Sequence of chain 1.G:
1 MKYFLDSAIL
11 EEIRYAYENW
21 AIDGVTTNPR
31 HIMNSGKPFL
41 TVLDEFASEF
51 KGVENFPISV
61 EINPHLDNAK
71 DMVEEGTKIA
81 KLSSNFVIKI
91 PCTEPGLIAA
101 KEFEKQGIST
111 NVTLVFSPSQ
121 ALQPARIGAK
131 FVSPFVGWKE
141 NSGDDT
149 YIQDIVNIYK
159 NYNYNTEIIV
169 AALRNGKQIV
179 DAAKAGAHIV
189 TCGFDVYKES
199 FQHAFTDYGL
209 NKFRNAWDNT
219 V

Sequence of chain 1.F:
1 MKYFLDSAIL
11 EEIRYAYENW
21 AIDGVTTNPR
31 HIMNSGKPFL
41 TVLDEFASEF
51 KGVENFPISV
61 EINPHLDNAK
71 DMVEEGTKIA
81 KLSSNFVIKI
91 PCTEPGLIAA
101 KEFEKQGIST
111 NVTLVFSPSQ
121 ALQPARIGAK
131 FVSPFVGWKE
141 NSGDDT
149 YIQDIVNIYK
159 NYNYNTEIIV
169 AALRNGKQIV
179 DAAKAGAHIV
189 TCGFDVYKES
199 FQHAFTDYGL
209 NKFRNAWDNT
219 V

This protein binds this small molecule.
Small molecule (SMILES): O=S(=O)(O)C[C@H](O)[C@@H](O)[C@@H](O)CCO

Binding-site contacts:
Ligand atom C5 contacts residue SER133 of chain 1.G at 3.5 Å.
Ligand atom O2 contacts residue TRP138 of chain 1.G at 3.2 Å (h-bond).
Ligand atom O15 contacts residue ARG172 of chain 1.G at 3.0 Å (salt-bridge).
Ligand atom O7 contacts residue THR189 of chain 1.G at 3.8 Å.
Ligand atom O1 contacts residue ASP6 of chain 1.G at 2.5 Å (salt-bridge).
Ligand atom C12 contacts residue ASP6 of chain 1.G at 3.0 Å.
Ligand atom O6 contacts residue ASN28 of chain 1.G at 2.4 Å (h-bond).
Ligand atom S13 contacts residue ARG30 of chain 1.G at 3.5 Å (salt-bridge).
Ligand atom C3 contacts residue ASP6 of chain 1.G at 3.2 Å.
Ligand atom O1 contacts residue LYS89 of chain 1.G at 3.0 Å (salt-bridge).
Ligand atom C1 contacts residue LYS89 of chain 1.G at 2.5 Å.
Ligand atom C2 contacts residue PHE135 of chain 1.G at 3.5 Å (hydrophobic).
Ligand atom O1 contacts residue HIS31 of chain 1.G at 3.9 Å.
Ligand atom O7 contacts residue ALA170 of chain 1.G at 3.3 Å (h-bond).
Ligand atom O1 contacts residue THR27 of chain 1.G at 3.8 Å.
Ligand atom C1 contacts residue ASP6 of chain 1.G at 3.7 Å.
Ligand atom S13 contacts residue ARG172 of chain 1.G at 3.3 Å (salt-bridge).
Ligand atom C4 contacts residue LYS89 of chain 1.G at 1.3 Å.
Ligand atom C2 contacts residue ASN28 of chain 1.G at 3.2 Å.
Ligand atom S13 contacts residue ASN28 of chain 1.G at 3.9 Å.
Ligand atom O1 contacts residue THR26 of chain 1.G at 3.1 Å (h-bond).
Ligand atom O7 contacts residue ASP6 of chain 1.G at 2.5 Å (salt-bridge).
Ligand atom O1 contacts residue ASN28 of chain 1.G at 3.7 Å.
Ligand atom C5 contacts residue THR113 of chain 1.G at 3.3 Å.
Ligand atom O8 contacts residue ASN111 of chain 1.G at 3.0 Å (h-bond).
Ligand atom C12 contacts residue HIS31 of chain 1.G at 3.7 Å.
Ligand atom O6 contacts residue PHE211 of chain 1.F at 3.7 Å.
Ligand atom O6 contacts residue PHE135 of chain 1.G at 3.4 Å.
Ligand atom C3 contacts residue ASN28 of chain 1.G at 3.6 Å.
Ligand atom O7 contacts residue ALA169 of chain 1.G at 3.5 Å.
Ligand atom O14 contacts residue HIS31 of chain 1.G at 3.8 Å.
Ligand atom C5 contacts residue LYS89 of chain 1.G at 2.2 Å.
Ligand atom O8 contacts residue LYS89 of chain 1.G at 2.7 Å (salt-bridge).
Ligand atom O8 contacts residue SER133 of chain 1.G at 2.7 Å (h-bond).
Ligand atom O14 contacts residue ARG30 of chain 1.G at 3.0 Å (salt-bridge).
Ligand atom C1 contacts residue ASN28 of chain 1.G at 3.4 Å.
Ligand atom O2 contacts residue ARG172 of chain 1.G at 2.6 Å (salt-bridge).
Ligand atom C12 contacts residue ASN28 of chain 1.G at 3.6 Å.
Ligand atom O14 contacts residue ASN28 of chain 1.G at 2.9 Å (h-bond).
Ligand atom O15 contacts residue ARG30 of chain 1.G at 3.1 Å (salt-bridge).